Binding-site contacts:
Ligand atom C16 contacts residue GLY207 of chain 1.A at 4.2 Å.
Ligand atom C16 contacts residue MET203 of chain 1.A at 3.4 Å (hydrophobic).
Ligand atom C3 contacts residue ALA277 of chain 1.A at 4.0 Å (hydrophobic).
Ligand atom C20 contacts residue VAL300 of chain 1.A at 4.2 Å (hydrophobic).
Ligand atom C13 contacts residue ASN86 of chain 1.A at 4.3 Å.
Ligand atom C19 contacts residue PHE119 of chain 1.A at 4.2 Å (hydrophobic).
Ligand atom C7 contacts residue PHE119 of chain 1.A at 4.0 Å (hydrophobic).
Ligand atom C15 contacts residue CYS185 of chain 1.A at 4.0 Å (hydrophobic).
Ligand atom C12 contacts residue SER186 of chain 1.A at 3.9 Å.
Ligand atom C11 contacts residue PHE187 of chain 1.A at 4.3 Å (hydrophobic).
Ligand atom C19 contacts residue GLY115 of chain 1.A at 3.7 Å.
Ligand atom C14 contacts residue ASN86 of chain 1.A at 3.8 Å.
Ligand atom C14 contacts residue CYS185 of chain 1.A at 3.5 Å (hydrophobic).
Ligand atom C15 contacts residue ASN86 of chain 1.A at 3.7 Å.
Ligand atom C15 contacts residue ASN184 of chain 1.A at 3.9 Å.
Ligand atom C13 contacts residue LYS304 of chain 1.A at 3.6 Å.
Ligand atom C17 contacts residue PHE204 of chain 1.A at 3.7 Å (hydrophobic).
Ligand atom C9 contacts residue PHE187 of chain 1.A at 4.2 Å (hydrophobic).
Ligand atom C20 contacts residue LYS304 of chain 1.A at 4.1 Å.
Ligand atom C4 contacts residue ALA277 of chain 1.A at 4.2 Å (hydrophobic).
Ligand atom C16 contacts residue PHE208 of chain 1.A at 3.8 Å (hydrophobic).
Ligand atom C19 contacts residue MET203 of chain 1.A at 4.2 Å (hydrophobic).
Ligand atom C20 contacts residue TRP273 of chain 1.A at 3.5 Å (hydrophobic).
Ligand atom C10 contacts residue PHE187 of chain 1.A at 4.1 Å (hydrophobic).
Ligand atom C15 contacts residue LYS304 of chain 1.A at 1.3 Å.
Ligand atom C16 contacts residue PHE119 of chain 1.A at 2.9 Å (hydrophobic).
Ligand atom C3 contacts residue PHE208 of chain 1.A at 3.7 Å (hydrophobic).
Ligand atom C18 contacts residue TRP273 of chain 1.A at 2.6 Å (hydrophobic).
Ligand atom C14 contacts residue TYR110 of chain 1.A at 3.7 Å (hydrophobic).
Ligand atom C14 contacts residue LYS304 of chain 1.A at 2.4 Å.
Ligand atom C2 contacts residue PHE208 of chain 1.A at 3.2 Å (hydrophobic).
Ligand atom C1 contacts residue PHE208 of chain 1.A at 4.2 Å (hydrophobic).
Ligand atom C13 contacts residue SER186 of chain 1.A at 4.2 Å.
Ligand atom C11 contacts residue GLY111 of chain 1.A at 4.3 Å.
Ligand atom C15 contacts residue TYR110 of chain 1.A at 3.9 Å (hydrophobic).
Ligand atom C15 contacts residue VAL300 of chain 1.A at 4.0 Å (hydrophobic).
Ligand atom C1 contacts residue PHE119 of chain 1.A at 4.1 Å (hydrophobic).
Ligand atom C14 contacts residue ASN184 of chain 1.A at 4.3 Å.
Ligand atom C5 contacts residue TRP273 of chain 1.A at 3.9 Å (hydrophobic).
Ligand atom C4 contacts residue TRP273 of chain 1.A at 3.7 Å (hydrophobic).

A protein and the small-molecule ligand that binds it are described below.
Small molecule (SMILES): CC1=C(/C=C/C(C)=C/C=C/C(C)=C/C=O)C(C)(C)CCC1

Sequence of chain 1.A:
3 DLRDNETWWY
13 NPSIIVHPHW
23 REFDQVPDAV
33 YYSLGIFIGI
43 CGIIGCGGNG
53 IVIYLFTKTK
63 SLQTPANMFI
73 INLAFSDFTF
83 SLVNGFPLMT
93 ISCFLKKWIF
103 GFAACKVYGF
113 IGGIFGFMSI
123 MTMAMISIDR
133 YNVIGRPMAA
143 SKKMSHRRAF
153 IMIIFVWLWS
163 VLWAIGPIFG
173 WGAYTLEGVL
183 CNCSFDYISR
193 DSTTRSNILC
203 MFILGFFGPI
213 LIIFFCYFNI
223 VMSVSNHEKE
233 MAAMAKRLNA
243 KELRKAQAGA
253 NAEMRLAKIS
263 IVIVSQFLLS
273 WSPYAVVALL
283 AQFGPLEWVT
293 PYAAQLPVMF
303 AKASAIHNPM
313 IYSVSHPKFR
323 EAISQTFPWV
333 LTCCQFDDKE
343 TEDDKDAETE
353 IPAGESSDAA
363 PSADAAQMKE